Binding-site contacts:
Ligand atom C3 contacts residue GLN494 of chain 1.A at 3.7 Å.
Ligand atom O18 contacts residue GLN494 of chain 1.A at 4.3 Å.
Ligand atom O15 contacts residue GLN494 of chain 1.A at 4.0 Å.
Ligand atom C10 contacts residue TRP499 of chain 1.A at 4.4 Å (hydrophobic).
Ligand atom C12 contacts residue GLN494 of chain 1.A at 4.0 Å.
Ligand atom C16 contacts residue GLN494 of chain 1.A at 4.1 Å.
Ligand atom C13 contacts residue TRP499 of chain 1.A at 4.3 Å (hydrophobic).
Ligand atom C3 contacts residue ILE493 of chain 1.A at 4.2 Å (hydrophobic).
Ligand atom O15 contacts residue ARG502 of chain 1.A at 3.1 Å (salt-bridge).
Ligand atom C8 contacts residue TRT1 of chain 1.U at 4.2 Å.
Ligand atom C20 contacts residue ARG502 of chain 1.A at 3.2 Å.
Ligand atom C19 contacts residue GLN494 of chain 1.A at 4.3 Å.
Ligand atom C8 contacts residue TRT1 of chain 1.J at 3.9 Å.
Ligand atom C19 contacts residue ARG502 of chain 1.A at 3.3 Å.
Ligand atom C10 contacts residue GLN494 of chain 1.A at 4.5 Å.
Ligand atom C14 contacts residue TRP499 of chain 1.A at 4.5 Å (hydrophobic).
Ligand atom C11 contacts residue ARG502 of chain 1.A at 3.7 Å.
Ligand atom C17 contacts residue GLN494 of chain 1.A at 3.7 Å.
Ligand atom C16 contacts residue ARG502 of chain 1.A at 4.0 Å.
Ligand atom O18 contacts residue ARG502 of chain 1.A at 3.1 Å (salt-bridge).
Ligand atom C11 contacts residue ILE493 of chain 1.A at 3.8 Å (hydrophobic).
Ligand atom C11 contacts residue TRP499 of chain 1.A at 4.5 Å (hydrophobic).
Ligand atom C17 contacts residue ARG502 of chain 1.A at 3.5 Å.
Ligand atom C11 contacts residue GLN494 of chain 1.A at 3.9 Å.
Ligand atom C12 contacts residue TRP499 of chain 1.A at 4.3 Å (hydrophobic).
Ligand atom C2 contacts residue TRT1 of chain 1.J at 3.5 Å.
Ligand atom C12 contacts residue ARG502 of chain 1.A at 3.7 Å.
Ligand atom C10 contacts residue ILE493 of chain 1.A at 4.2 Å (hydrophobic).

Sequence of chain 1.A:
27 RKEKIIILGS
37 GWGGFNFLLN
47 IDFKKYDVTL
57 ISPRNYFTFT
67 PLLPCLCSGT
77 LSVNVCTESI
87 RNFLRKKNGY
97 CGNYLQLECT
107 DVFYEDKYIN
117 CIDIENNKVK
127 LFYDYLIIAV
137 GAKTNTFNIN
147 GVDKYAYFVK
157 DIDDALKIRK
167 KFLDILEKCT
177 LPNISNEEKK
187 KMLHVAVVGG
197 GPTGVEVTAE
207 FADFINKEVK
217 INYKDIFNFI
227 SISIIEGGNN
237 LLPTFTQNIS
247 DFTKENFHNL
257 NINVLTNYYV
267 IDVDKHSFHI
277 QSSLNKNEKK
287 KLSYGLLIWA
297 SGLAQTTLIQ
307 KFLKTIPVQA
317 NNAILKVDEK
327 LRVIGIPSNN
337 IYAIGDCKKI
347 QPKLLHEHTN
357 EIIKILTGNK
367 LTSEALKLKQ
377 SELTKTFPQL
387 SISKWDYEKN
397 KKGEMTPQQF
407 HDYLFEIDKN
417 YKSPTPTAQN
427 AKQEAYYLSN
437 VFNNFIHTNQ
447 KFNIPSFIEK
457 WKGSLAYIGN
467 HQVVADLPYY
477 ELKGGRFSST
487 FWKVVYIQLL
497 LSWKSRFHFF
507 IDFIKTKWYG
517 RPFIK

A protein and the small-molecule ligand that binds it are described below.
Small molecule (SMILES): COCCOCCOCCOc1ccc(C(C)(C)CC(C)(C)C)cc1